Binding-site contacts:
Ligand atom O contacts residue PHE88 of chain 1.B at 4.3 Å.
Ligand atom C6 contacts residue THR253 of chain 1.B at 4.5 Å.
Ligand atom C8 contacts residue PHE88 of chain 1.B at 4.5 Å (hydrophobic).
Ligand atom C5 contacts residue HEM1 of chain 1.M at 3.8 Å.
Ligand atom C9 contacts residue HEM1 of chain 1.M at 3.5 Å.
Ligand atom O contacts residue LEU245 of chain 1.B at 4.4 Å.
Ligand atom C6 contacts residue GLY249 of chain 1.B at 3.6 Å.
Ligand atom C3 contacts residue LEU245 of chain 1.B at 4.2 Å (hydrophobic).
Ligand atom C4 contacts residue HEM1 of chain 1.M at 4.0 Å.
Ligand atom C3 contacts residue THR102 of chain 1.B at 3.8 Å.
Ligand atom C2 contacts residue TYR97 of chain 1.B at 3.8 Å (hydrophobic).
Ligand atom C5 contacts residue LEU245 of chain 1.B at 4.0 Å (hydrophobic).
Ligand atom C9 contacts residue VAL296 of chain 1.B at 3.9 Å (hydrophobic).
Ligand atom C3 contacts residue TYR97 of chain 1.B at 3.5 Å (hydrophobic).
Ligand atom C10 contacts residue VAL397 of chain 1.B at 3.4 Å (hydrophobic).
Ligand atom O contacts residue TYR97 of chain 1.B at 3.3 Å (h-bond).
Ligand atom C8 contacts residue ASP298 of chain 1.B at 4.0 Å.
Ligand atom C8 contacts residue VAL296 of chain 1.B at 4.2 Å (hydrophobic).
Ligand atom C5 contacts residue GLY249 of chain 1.B at 3.9 Å.
Ligand atom C8 contacts residue ILE396 of chain 1.B at 3.8 Å (hydrophobic).
Ligand atom C2 contacts residue LEU245 of chain 1.B at 4.4 Å (hydrophobic).

This protein binds this small molecule.
Small molecule (SMILES): CC1(C)[C@@H]2CC[C@@]1(C)C(=O)C2

Sequence of chain 1.B:
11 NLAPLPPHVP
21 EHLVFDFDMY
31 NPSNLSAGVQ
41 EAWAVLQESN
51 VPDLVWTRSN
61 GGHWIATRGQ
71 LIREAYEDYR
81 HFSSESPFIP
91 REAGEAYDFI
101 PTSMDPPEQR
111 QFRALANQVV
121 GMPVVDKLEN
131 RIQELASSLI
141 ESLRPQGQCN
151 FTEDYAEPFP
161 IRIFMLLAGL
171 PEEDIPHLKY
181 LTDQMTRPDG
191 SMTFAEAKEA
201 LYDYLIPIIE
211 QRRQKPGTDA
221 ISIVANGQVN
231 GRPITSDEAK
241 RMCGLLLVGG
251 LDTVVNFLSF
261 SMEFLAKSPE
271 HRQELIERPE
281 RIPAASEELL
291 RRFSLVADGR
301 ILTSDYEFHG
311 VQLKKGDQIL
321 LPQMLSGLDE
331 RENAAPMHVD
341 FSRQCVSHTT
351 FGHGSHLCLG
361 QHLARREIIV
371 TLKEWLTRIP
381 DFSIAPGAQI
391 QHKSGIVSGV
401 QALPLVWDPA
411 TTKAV